The protein below binds the small molecule below.
Small molecule (SMILES): Nc1ncnc2c1ncn2[C@@H]1O[C@H](CO[P](=O)(O)O[P](=O)(O)CP(=O)(O)O)[C@@H](O)[C@H]1O

Sequence of chain 1.A:
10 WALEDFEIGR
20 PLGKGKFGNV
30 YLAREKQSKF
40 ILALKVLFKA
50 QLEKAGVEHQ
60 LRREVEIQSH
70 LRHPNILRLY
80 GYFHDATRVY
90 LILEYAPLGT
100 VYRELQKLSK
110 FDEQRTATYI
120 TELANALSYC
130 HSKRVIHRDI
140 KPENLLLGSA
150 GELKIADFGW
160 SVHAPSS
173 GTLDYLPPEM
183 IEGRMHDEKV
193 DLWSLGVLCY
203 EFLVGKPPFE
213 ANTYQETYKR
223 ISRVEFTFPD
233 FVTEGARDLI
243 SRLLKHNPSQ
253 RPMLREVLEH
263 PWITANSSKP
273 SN

Binding-site contacts:
Ligand atom C2' contacts residue THR99 of chain 1.A at 3.6 Å.
Ligand atom O3A contacts residue ASP156 of chain 1.A at 3.7 Å.
Ligand atom PB contacts residue LYS44 of chain 1.A at 3.7 Å.
Ligand atom O5' contacts residue VAL29 of chain 1.A at 3.6 Å.
Ligand atom O2' contacts residue LEU21 of chain 1.A at 3.7 Å.
Ligand atom C1' contacts residue LEU21 of chain 1.A at 3.5 Å (hydrophobic).
Ligand atom O1A contacts residue ASP156 of chain 1.A at 2.9 Å (salt-bridge).
Ligand atom O2B contacts residue ASP156 of chain 1.A at 3.3 Å (salt-bridge).
Ligand atom O4' contacts residue GLY22 of chain 1.A at 3.4 Å.
Ligand atom PG contacts residue LYS25 of chain 1.A at 3.7 Å.
Ligand atom O2G contacts residue PHE26 of chain 1.A at 3.3 Å (h-bond).
Ligand atom O2B contacts residue LYS44 of chain 1.A at 3.3 Å (salt-bridge).
Ligand atom O1G contacts residue PHE26 of chain 1.A at 3.7 Å.
Ligand atom O2A contacts residue LYS44 of chain 1.A at 3.3 Å (salt-bridge).
Ligand atom O1A contacts residue MG1 of chain 1.C at 2.3 Å.
Ligand atom C2 contacts residue ALA95 of chain 1.A at 3.4 Å (hydrophobic).
Ligand atom N6 contacts residue ALA95 of chain 1.A at 3.7 Å.
Ligand atom O2' contacts residue THR99 of chain 1.A at 3.1 Å.
Ligand atom O3' contacts residue THR99 of chain 1.A at 3.7 Å.
Ligand atom O1G contacts residue LYS25 of chain 1.A at 2.4 Å (salt-bridge).
Ligand atom PB contacts residue ASP156 of chain 1.A at 3.2 Å.
Ligand atom O3' contacts residue GLU142 of chain 1.A at 2.8 Å (salt-bridge).
Ligand atom N1 contacts residue ALA95 of chain 1.A at 3.2 Å (h-bond).
Ligand atom O1B contacts residue ASP156 of chain 1.A at 2.3 Å (salt-bridge).
Ligand atom PA contacts residue MG1 of chain 1.C at 3.6 Å.
Ligand atom C2 contacts residue LEU21 of chain 1.A at 3.7 Å (hydrophobic).
Ligand atom O1A contacts residue ASN143 of chain 1.A at 3.1 Å (h-bond).
Ligand atom C5 contacts residue LEU145 of chain 1.A at 3.4 Å (hydrophobic).
Ligand atom C8 contacts residue VAL29 of chain 1.A at 3.8 Å (hydrophobic).
Ligand atom O1G contacts residue GLY24 of chain 1.A at 3.0 Å.
Ligand atom C3' contacts residue GLU142 of chain 1.A at 3.8 Å.
Ligand atom N6 contacts residue ALA42 of chain 1.A at 3.4 Å.
Ligand atom O1B contacts residue MG1 of chain 1.C at 2.0 Å.
Ligand atom N6 contacts residue LEU76 of chain 1.A at 3.6 Å.
Ligand atom O3A contacts residue LYS44 of chain 1.A at 2.8 Å (salt-bridge).
Ligand atom N6 contacts residue GLU93 of chain 1.A at 2.4 Å (salt-bridge).
Ligand atom PA contacts residue LYS44 of chain 1.A at 3.6 Å.
Ligand atom O3G contacts residue PHE26 of chain 1.A at 3.5 Å.
Ligand atom PB contacts residue MG1 of chain 1.C at 3.4 Å.
Ligand atom C6 contacts residue LEU145 of chain 1.A at 3.4 Å (hydrophobic).